This small molecule binds to this protein.
Small molecule (SMILES): CC(=O)N[C@H]1[C@H](O[C@H]2[C@H](O)[C@@H](NC(C)=O)CO[C@@H]2CO)O[C@H](CO)[C@@H](O)[C@@H]1O

Sequence of chain 2.C:
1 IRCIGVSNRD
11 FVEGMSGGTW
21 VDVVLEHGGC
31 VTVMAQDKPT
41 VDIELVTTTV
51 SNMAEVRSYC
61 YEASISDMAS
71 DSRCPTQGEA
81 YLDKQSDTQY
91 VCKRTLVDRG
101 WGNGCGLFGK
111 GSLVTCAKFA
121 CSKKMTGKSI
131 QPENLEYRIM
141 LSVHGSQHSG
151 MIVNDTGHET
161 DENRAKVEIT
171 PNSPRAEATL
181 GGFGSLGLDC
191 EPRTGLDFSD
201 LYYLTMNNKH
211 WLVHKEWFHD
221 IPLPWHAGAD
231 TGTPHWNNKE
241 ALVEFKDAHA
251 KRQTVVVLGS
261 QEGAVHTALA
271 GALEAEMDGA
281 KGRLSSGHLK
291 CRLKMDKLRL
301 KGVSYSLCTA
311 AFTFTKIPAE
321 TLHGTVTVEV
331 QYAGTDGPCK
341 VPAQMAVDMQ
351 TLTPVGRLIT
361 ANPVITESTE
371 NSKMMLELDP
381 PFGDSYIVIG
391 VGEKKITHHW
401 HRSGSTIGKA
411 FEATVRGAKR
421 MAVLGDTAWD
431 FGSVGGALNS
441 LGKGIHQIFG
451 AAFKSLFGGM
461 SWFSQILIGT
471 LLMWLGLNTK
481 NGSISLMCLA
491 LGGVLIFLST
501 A

Binding-site contacts:
Ligand atom C2 contacts residue SER95 of chain 2.H at 3.4 Å.
Ligand atom C2 contacts residue MET151 of chain 2.C at 4.1 Å (hydrophobic).
Ligand atom C1 contacts residue ASN154 of chain 2.C at 3.1 Å.
Ligand atom C8 contacts residue ASN154 of chain 2.C at 4.2 Å.
Ligand atom O7 contacts residue GLY150 of chain 2.C at 2.8 Å (h-bond).
Ligand atom C1 contacts residue MET151 of chain 2.C at 3.6 Å (hydrophobic).
Ligand atom C3 contacts residue SER95 of chain 2.H at 3.2 Å.
Ligand atom C7 contacts residue MET151 of chain 2.C at 4.3 Å (hydrophobic).
Ligand atom O3 contacts residue LEU96 of chain 2.H at 4.1 Å.
Ligand atom O7 contacts residue MET151 of chain 2.C at 3.3 Å.
Ligand atom C7 contacts residue SER95 of chain 2.H at 3.5 Å.
Ligand atom C7 contacts residue GLY150 of chain 2.C at 3.7 Å.
Ligand atom O5 contacts residue MET151 of chain 2.C at 3.8 Å.
Ligand atom C8 contacts residue GLY150 of chain 2.C at 3.8 Å.
Ligand atom O4 contacts residue LEU96 of chain 2.H at 3.2 Å.
Ligand atom N2 contacts residue SER95 of chain 2.H at 2.6 Å (h-bond).
Ligand atom O3 contacts residue SER95 of chain 2.H at 3.2 Å (h-bond).
Ligand atom C2 contacts residue ASN154 of chain 2.C at 4.0 Å.
Ligand atom O7 contacts residue HIS148 of chain 2.C at 4.0 Å.
Ligand atom O7 contacts residue ASN154 of chain 2.C at 2.9 Å (h-bond).
Ligand atom C8 contacts residue ASP94 of chain 2.H at 3.5 Å.
Ligand atom N2 contacts residue LEU96 of chain 2.H at 3.6 Å.
Ligand atom N2 contacts residue ASN154 of chain 2.C at 3.9 Å.
Ligand atom O5 contacts residue LEU96 of chain 2.H at 4.5 Å.
Ligand atom C7 contacts residue ASN154 of chain 2.C at 3.4 Å.
Ligand atom C2 contacts residue LEU96 of chain 2.H at 3.6 Å (hydrophobic).
Ligand atom O5 contacts residue ASN154 of chain 2.C at 4.0 Å.
Ligand atom C3 contacts residue LEU96 of chain 2.H at 4.2 Å (hydrophobic).
Ligand atom C1 contacts residue LEU96 of chain 2.H at 3.9 Å (hydrophobic).
Ligand atom C1 contacts residue SER95 of chain 2.H at 3.6 Å.
Ligand atom C4 contacts residue LEU96 of chain 2.H at 4.3 Å (hydrophobic).
Ligand atom C8 contacts residue SER95 of chain 2.H at 3.5 Å.

Sequence of chain 2.H:
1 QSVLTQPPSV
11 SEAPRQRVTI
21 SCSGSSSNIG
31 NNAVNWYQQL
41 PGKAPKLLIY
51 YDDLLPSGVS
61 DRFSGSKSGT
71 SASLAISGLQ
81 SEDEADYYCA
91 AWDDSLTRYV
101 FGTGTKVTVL